A small-molecule ligand and the protein it binds are described below.
Small molecule (SMILES): COc1ccc(C2=N[C@@H](c3ccc(Cl)cc3)[C@@H](c3ccc(Cl)cc3)N2C(=O)N2CCNC(=O)C2)c(OC(C)C)c1

Binding-site contacts:
Ligand atom O contacts residue HIS50 of chain 1.A at 3.6 Å.
Ligand atom C contacts residue HIS50 of chain 1.A at 3.5 Å.
Ligand atom C15 contacts residue LEU31 of chain 1.A at 4.0 Å (hydrophobic).
Ligand atom O3 contacts residue GLY35 of chain 1.A at 3.1 Å.
Ligand atom CL1 contacts residue PHE63 of chain 1.A at 3.6 Å.
Ligand atom O2 contacts residue MET39 of chain 1.A at 3.3 Å.
Ligand atom C21 contacts residue LEU31 of chain 1.A at 3.4 Å (hydrophobic).
Ligand atom C14 contacts residue LEU31 of chain 1.A at 3.8 Å (hydrophobic).
Ligand atom C8 contacts residue GLN49 of chain 1.A at 3.5 Å.
Ligand atom C2 contacts residue HIS50 of chain 1.A at 3.4 Å.
Ligand atom C21 contacts residue GLY35 of chain 1.A at 3.9 Å.
Ligand atom C1 contacts residue HIS50 of chain 1.A at 3.5 Å.
Ligand atom C23 contacts residue VAL70 of chain 1.A at 3.6 Å (hydrophobic).
Ligand atom CL contacts residue TYR77 of chain 1.A at 3.3 Å.
Ligand atom C17 contacts residue VAL70 of chain 1.A at 3.7 Å (hydrophobic).
Ligand atom C24 contacts residue VAL70 of chain 1.A at 3.8 Å (hydrophobic).
Ligand atom C22 contacts residue ILE38 of chain 1.A at 4.1 Å (hydrophobic).
Ligand atom C28 contacts residue MET39 of chain 1.A at 3.9 Å (hydrophobic).
Ligand atom C15 contacts residue HIS73 of chain 1.A at 3.9 Å.
Ligand atom C4 contacts residue GLN49 of chain 1.A at 3.6 Å.
Ligand atom O1 contacts residue VAL70 of chain 1.A at 4.1 Å.
Ligand atom C7 contacts residue MET39 of chain 1.A at 3.5 Å (hydrophobic).
Ligand atom C23 contacts residue ILE38 of chain 1.A at 3.8 Å (hydrophobic).
Ligand atom O contacts residue GLN49 of chain 1.A at 3.5 Å.
Ligand atom C19 contacts residue GLY35 of chain 1.A at 4.1 Å.
Ligand atom C29 contacts residue MET39 of chain 1.A at 4.0 Å (hydrophobic).
Ligand atom C7 contacts residue ILE38 of chain 1.A at 3.8 Å (hydrophobic).
Ligand atom C16 contacts residue ILE76 of chain 1.A at 4.0 Å (hydrophobic).
Ligand atom C20 contacts residue GLY35 of chain 1.A at 4.0 Å.
Ligand atom C8 contacts residue ILE38 of chain 1.A at 3.9 Å (hydrophobic).
Ligand atom C20 contacts residue LEU31 of chain 1.A at 3.2 Å (hydrophobic).
Ligand atom CL contacts residue ILE76 of chain 1.A at 3.8 Å.
Ligand atom C7 contacts residue GLY35 of chain 1.A at 3.3 Å.
Ligand atom C16 contacts residue VAL70 of chain 1.A at 3.4 Å (hydrophobic).
Ligand atom C6 contacts residue MET39 of chain 1.A at 3.8 Å (hydrophobic).
Ligand atom C contacts residue GLN49 of chain 1.A at 4.1 Å.
Ligand atom CL contacts residue HIS73 of chain 1.A at 3.8 Å.
Ligand atom CL1 contacts residue ILE38 of chain 1.A at 3.8 Å.
Ligand atom C8 contacts residue VAL70 of chain 1.A at 3.5 Å (hydrophobic).
Ligand atom C16 contacts residue HIS73 of chain 1.A at 3.7 Å.

Sequence of chain 1.A:
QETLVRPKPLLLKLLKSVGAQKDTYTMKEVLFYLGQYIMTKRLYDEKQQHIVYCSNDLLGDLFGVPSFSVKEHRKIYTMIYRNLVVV